Sequence of chain 1.B:
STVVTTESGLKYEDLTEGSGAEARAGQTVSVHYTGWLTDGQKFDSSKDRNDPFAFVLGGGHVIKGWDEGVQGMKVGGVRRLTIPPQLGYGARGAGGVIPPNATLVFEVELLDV

Binding-site contacts:
Ligand atom C5 contacts residue PHE53 of chain 1.B at 3.8 Å (hydrophobic).
Ligand atom O3 contacts residue PHE106 of chain 1.B at 3.6 Å.
Ligand atom O4 contacts residue TYR33 of chain 1.B at 3.2 Å.
Ligand atom C35 contacts residue TYR89 of chain 1.B at 3.7 Å (hydrophobic).
Ligand atom C36 contacts residue PHE53 of chain 1.B at 3.8 Å (hydrophobic).
Ligand atom N7 contacts residue TYR89 of chain 1.B at 3.7 Å.
Ligand atom O4 contacts residue PHE106 of chain 1.B at 3.7 Å.
Ligand atom C5 contacts residue TYR33 of chain 1.B at 3.8 Å (hydrophobic).
Ligand atom O4 contacts residue PHE43 of chain 1.B at 3.5 Å.
Ligand atom C4 contacts residue TRP66 of chain 1.B at 3.7 Å (hydrophobic).
Ligand atom O2 contacts residue VAL62 of chain 1.B at 3.2 Å.
Ligand atom O6 contacts residue ASP44 of chain 1.B at 2.7 Å (salt-bridge).
Ligand atom C44 contacts residue ARG49 of chain 1.B at 3.6 Å.
Ligand atom C4 contacts residue PHE53 of chain 1.B at 3.4 Å (hydrophobic).
Ligand atom C14 contacts residue ASP44 of chain 1.B at 3.6 Å.
Ligand atom C3 contacts residue TRP66 of chain 1.B at 3.4 Å (hydrophobic).
Ligand atom C8 contacts residue TYR89 of chain 1.B at 3.3 Å (hydrophobic).
Ligand atom C36 contacts residue TYR33 of chain 1.B at 3.6 Å (hydrophobic).
Ligand atom C2 contacts residue TYR89 of chain 1.B at 3.5 Å (hydrophobic).
Ligand atom C42 contacts residue TYR89 of chain 1.B at 3.5 Å (hydrophobic).
Ligand atom C11 contacts residue TYR89 of chain 1.B at 3.7 Å (hydrophobic).
Ligand atom C1 contacts residue TYR89 of chain 1.B at 3.4 Å (hydrophobic).
Ligand atom C36 contacts residue ARG49 of chain 1.B at 3.6 Å.
Ligand atom O2 contacts residue ILE63 of chain 1.B at 2.9 Å (h-bond).
Ligand atom O5 contacts residue ASP44 of chain 1.B at 3.2 Å (salt-bridge).
Ligand atom O4 contacts residue ASP44 of chain 1.B at 3.2 Å (salt-bridge).
Ligand atom C45 contacts residue GLY88 of chain 1.B at 3.4 Å.
Ligand atom C10 contacts residue ASP44 of chain 1.B at 3.4 Å.
Ligand atom O3 contacts residue TYR89 of chain 1.B at 2.6 Å (h-bond).
Ligand atom O5 contacts residue TYR33 of chain 1.B at 3.5 Å (h-bond).
Ligand atom C29 contacts residue TYR89 of chain 1.B at 3.7 Å (hydrophobic).
Ligand atom O1 contacts residue TYR89 of chain 1.B at 3.5 Å (h-bond).
Ligand atom C6 contacts residue TYR33 of chain 1.B at 3.8 Å (hydrophobic).
Ligand atom C30 contacts residue TYR89 of chain 1.B at 3.6 Å (hydrophobic).
Ligand atom O10 contacts residue HIS61 of chain 1.B at 2.4 Å (h-bond).
Ligand atom C45 contacts residue TYR89 of chain 1.B at 3.8 Å (hydrophobic).
Ligand atom C9 contacts residue ASP44 of chain 1.B at 3.7 Å.
Ligand atom C45 contacts residue ACT1 of chain 1.P at 3.1 Å.
Ligand atom C27 contacts residue TYR89 of chain 1.B at 3.7 Å (hydrophobic).
Ligand atom C24 contacts residue HIS61 of chain 1.B at 3.7 Å.

This protein binds this small molecule.
Small molecule (SMILES): C=CC[C@@H]1/C=C(\C)C[C@H](C)C[C@H](OC)[C@H]2O[C@@](O)(C(=O)C(=O)N3CCCC[C@H]3C(=O)O[C@H](/C(C)=C/[C@@H]3CC[C@@H](O)[C@H](OC)C3)[C@H](C)[C@@H](O)CC1=O)[C@H](C)C[C@@H]2OC